Binding-site contacts:
Ligand atom C20 contacts residue TRP489 of chain 3.A at 3.4 Å (hydrophobic).
Ligand atom O08 contacts residue ARG292 of chain 3.A at 3.6 Å.
Ligand atom O05 contacts residue ARG292 of chain 3.A at 3.5 Å (salt-bridge).
Ligand atom C21 contacts residue TRP489 of chain 3.A at 3.5 Å (hydrophobic).
Ligand atom O09 contacts residue MET485 of chain 3.A at 3.3 Å.
Ligand atom O05 contacts residue THR568 of chain 3.A at 2.9 Å (h-bond).
Ligand atom C16 contacts residue GLN110 of chain 2.A at 3.6 Å.
Ligand atom O08 contacts residue PHE121 of chain 2.A at 3.8 Å.
Ligand atom C19 contacts residue ARG292 of chain 3.A at 3.7 Å.
Ligand atom C18 contacts residue ARG292 of chain 3.A at 3.8 Å.
Ligand atom C16 contacts residue PRO112 of chain 2.A at 3.7 Å (hydrophobic).
Ligand atom C18 contacts residue TRP489 of chain 3.A at 3.2 Å (hydrophobic).
Ligand atom O06 contacts residue LYS171 of chain 2.A at 3.4 Å.
Ligand atom O04 contacts residue GLY36 of chain 2.A at 3.2 Å.
Ligand atom C22 contacts residue MET266 of chain 3.A at 3.6 Å (hydrophobic).
Ligand atom C23 contacts residue MET39 of chain 2.A at 3.6 Å (hydrophobic).
Ligand atom C16 contacts residue ALA37 of chain 2.A at 3.7 Å (hydrophobic).
Ligand atom N13 contacts residue ARG292 of chain 3.A at 2.9 Å (salt-bridge).
Ligand atom C16 contacts residue VAL111 of chain 2.A at 3.5 Å (hydrophobic).
Ligand atom O07 contacts residue ARG292 of chain 3.A at 2.4 Å (salt-bridge).
Ligand atom N12 contacts residue TRP489 of chain 3.A at 3.2 Å.
Ligand atom O04 contacts residue ALA37 of chain 2.A at 3.5 Å (h-bond).
Ligand atom O04 contacts residue LYS171 of chain 2.A at 3.7 Å.
Ligand atom C17 contacts residue LYS171 of chain 2.A at 3.8 Å.
Ligand atom O03 contacts residue PHE121 of chain 2.A at 3.4 Å (h-bond).
Ligand atom C23 contacts residue TRP489 of chain 3.A at 3.6 Å (hydrophobic).
Ligand atom C17 contacts residue ARG292 of chain 3.A at 3.2 Å.
Ligand atom N11 contacts residue LYS171 of chain 2.A at 3.0 Å (salt-bridge).
Ligand atom N13 contacts residue TRP489 of chain 3.A at 3.2 Å.
Ligand atom C22 contacts residue HIS267 of chain 3.A at 3.7 Å.
Ligand atom C16 contacts residue LYS171 of chain 2.A at 3.6 Å.
Ligand atom O08 contacts residue MET266 of chain 3.A at 3.5 Å (h-bond).
Ligand atom C19 contacts residue TRP489 of chain 3.A at 3.7 Å (hydrophobic).
Ligand atom O06 contacts residue PRO112 of chain 2.A at 3.6 Å.
Ligand atom O09 contacts residue AUJ1 of chain 3.F at 3.5 Å (h-bond).
Ligand atom N12 contacts residue LYS171 of chain 2.A at 3.7 Å.
Ligand atom O09 contacts residue TRP489 of chain 3.A at 3.6 Å.
Ligand atom C22 contacts residue FAD1 of chain 3.C at 3.7 Å.
Ligand atom C15 contacts residue PHE121 of chain 2.A at 3.8 Å (hydrophobic).
Ligand atom N14 contacts residue TRP489 of chain 3.A at 3.4 Å.

Sequence of chain 3.A:
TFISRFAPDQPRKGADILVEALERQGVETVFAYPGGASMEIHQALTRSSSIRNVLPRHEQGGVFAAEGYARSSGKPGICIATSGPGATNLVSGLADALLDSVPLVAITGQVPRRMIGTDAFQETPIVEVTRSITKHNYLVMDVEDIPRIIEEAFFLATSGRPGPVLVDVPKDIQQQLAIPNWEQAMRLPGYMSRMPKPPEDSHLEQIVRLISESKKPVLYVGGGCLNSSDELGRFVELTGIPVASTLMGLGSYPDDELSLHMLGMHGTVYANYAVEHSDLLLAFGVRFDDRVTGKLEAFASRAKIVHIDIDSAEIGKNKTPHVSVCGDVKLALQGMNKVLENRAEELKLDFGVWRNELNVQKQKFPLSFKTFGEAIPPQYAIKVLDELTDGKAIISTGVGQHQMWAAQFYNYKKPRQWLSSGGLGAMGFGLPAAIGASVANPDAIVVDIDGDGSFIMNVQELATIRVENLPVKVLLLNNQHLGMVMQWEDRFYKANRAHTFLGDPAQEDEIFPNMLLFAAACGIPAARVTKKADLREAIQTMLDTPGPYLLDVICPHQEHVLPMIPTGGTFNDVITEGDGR

Sequence of chain 2.A:
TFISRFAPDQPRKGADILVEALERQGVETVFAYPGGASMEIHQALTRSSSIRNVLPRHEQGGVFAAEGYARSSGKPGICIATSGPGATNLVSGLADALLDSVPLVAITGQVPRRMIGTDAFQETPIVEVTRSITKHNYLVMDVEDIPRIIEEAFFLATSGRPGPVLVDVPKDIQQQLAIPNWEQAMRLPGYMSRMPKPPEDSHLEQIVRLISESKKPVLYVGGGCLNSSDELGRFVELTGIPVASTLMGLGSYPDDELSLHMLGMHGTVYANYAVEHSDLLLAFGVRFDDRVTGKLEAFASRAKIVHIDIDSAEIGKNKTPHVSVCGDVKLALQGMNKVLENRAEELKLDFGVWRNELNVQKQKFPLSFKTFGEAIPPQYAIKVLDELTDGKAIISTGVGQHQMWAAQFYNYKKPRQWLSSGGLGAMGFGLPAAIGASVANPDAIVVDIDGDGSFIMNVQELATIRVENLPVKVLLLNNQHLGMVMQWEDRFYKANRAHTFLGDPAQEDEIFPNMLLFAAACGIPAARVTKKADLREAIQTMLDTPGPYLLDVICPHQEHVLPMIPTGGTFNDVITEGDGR

A small-molecule ligand and the protein it binds are described below.
Small molecule (SMILES): COc1cc(OC)nc(NC(=O)NS(=O)(=O)N(C)S(C)(=O)=O)n1